A small-molecule ligand and the protein it binds are described below.
Small molecule (SMILES): CC(=O)N[C@@H]1[C@@H](O)[C@H](O)[C@@H](CO)O[C@H]1O

Binding-site contacts:
Ligand atom N2 contacts residue ASN631 of chain 1.C at 3.1 Å (h-bond).
Ligand atom C5 contacts residue ASN631 of chain 1.C at 3.7 Å.
Ligand atom C1 contacts residue ASN631 of chain 1.C at 1.4 Å.
Ligand atom C7 contacts residue ASN631 of chain 1.C at 3.3 Å.
Ligand atom O5 contacts residue ASN631 of chain 1.C at 2.3 Å (h-bond).
Ligand atom C8 contacts residue HIS629 of chain 1.C at 4.3 Å.
Ligand atom C4 contacts residue ASN631 of chain 1.C at 4.2 Å.
Ligand atom C2 contacts residue ASN631 of chain 1.C at 2.5 Å.
Ligand atom O7 contacts residue ASN631 of chain 1.C at 3.2 Å (h-bond).
Ligand atom C3 contacts residue ASN631 of chain 1.C at 3.8 Å.

Sequence of chain 1.C:
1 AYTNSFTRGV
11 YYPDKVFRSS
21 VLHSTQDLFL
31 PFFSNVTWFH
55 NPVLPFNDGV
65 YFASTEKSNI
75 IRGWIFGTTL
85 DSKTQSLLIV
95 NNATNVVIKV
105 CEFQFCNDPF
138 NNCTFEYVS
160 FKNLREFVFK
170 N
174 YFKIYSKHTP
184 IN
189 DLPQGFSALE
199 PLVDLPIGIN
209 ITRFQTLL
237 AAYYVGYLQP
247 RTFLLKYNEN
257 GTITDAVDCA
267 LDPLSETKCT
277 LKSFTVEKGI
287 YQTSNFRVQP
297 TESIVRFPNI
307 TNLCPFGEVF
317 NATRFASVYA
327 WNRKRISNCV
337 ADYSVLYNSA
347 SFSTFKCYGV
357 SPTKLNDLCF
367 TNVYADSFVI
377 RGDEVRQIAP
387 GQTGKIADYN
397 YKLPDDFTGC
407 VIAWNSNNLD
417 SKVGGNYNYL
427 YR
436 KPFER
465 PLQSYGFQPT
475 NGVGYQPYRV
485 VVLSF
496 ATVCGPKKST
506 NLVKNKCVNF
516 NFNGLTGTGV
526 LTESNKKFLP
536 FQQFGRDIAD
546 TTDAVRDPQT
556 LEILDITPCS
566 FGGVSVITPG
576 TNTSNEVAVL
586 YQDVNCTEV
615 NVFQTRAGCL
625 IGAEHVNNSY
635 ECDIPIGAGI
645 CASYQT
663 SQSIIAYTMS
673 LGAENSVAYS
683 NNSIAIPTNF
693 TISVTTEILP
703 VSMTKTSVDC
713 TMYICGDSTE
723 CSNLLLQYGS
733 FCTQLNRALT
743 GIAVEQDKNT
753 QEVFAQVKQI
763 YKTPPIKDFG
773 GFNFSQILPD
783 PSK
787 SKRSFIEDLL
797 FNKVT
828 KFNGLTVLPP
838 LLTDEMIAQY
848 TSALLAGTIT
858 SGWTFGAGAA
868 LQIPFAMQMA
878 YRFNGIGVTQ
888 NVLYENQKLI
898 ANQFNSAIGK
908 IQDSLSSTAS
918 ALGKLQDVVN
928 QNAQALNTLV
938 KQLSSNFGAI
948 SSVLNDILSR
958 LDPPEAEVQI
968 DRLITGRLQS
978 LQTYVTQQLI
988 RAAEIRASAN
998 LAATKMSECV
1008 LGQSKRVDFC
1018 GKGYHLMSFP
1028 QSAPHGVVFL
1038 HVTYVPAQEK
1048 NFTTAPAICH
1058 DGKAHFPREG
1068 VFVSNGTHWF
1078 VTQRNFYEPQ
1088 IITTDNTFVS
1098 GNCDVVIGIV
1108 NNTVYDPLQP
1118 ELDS